Sequence of chain 1.B:
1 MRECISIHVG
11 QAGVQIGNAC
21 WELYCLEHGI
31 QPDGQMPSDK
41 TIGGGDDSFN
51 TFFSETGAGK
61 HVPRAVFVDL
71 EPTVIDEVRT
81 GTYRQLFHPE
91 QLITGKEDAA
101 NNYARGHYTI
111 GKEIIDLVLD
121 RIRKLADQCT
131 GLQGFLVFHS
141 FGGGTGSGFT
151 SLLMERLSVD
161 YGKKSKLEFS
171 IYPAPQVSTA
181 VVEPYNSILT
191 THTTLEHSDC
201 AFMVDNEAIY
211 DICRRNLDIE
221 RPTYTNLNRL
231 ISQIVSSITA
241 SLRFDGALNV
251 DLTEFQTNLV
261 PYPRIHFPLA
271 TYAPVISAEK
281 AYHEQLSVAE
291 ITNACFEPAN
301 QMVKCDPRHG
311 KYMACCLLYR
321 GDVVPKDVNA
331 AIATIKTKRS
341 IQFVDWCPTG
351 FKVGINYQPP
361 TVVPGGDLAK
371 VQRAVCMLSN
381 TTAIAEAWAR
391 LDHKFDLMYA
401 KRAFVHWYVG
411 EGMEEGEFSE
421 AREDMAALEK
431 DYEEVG

A protein and the small-molecule ligand that binds it are described below.
Small molecule (SMILES): COc1ccc(C[C@@H]2NC(=O)/C=C/C[C@@H]([C@H](C)[C@H]3O[C@@H]3c3ccccc3)OC(=O)[C@H](CC(C)C)OC(=O)[C@H](C)CNC2=O)cc1Cl

Sequence of chain 1.A:
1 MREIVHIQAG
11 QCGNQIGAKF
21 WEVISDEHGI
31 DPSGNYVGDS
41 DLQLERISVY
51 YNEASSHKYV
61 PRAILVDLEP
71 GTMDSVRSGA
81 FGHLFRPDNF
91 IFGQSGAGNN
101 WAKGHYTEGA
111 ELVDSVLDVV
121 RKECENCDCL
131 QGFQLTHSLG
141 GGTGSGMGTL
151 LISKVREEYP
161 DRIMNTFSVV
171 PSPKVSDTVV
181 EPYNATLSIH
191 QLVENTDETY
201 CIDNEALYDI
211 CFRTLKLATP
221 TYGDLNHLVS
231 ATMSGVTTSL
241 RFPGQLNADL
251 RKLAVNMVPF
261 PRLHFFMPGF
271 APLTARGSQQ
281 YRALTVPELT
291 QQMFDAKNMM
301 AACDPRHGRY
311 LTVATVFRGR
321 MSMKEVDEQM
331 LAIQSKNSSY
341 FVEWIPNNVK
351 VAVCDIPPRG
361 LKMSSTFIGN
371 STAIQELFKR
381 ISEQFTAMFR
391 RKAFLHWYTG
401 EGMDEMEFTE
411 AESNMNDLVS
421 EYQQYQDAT

Binding-site contacts:
Ligand atom C31 contacts residue CYS347 of chain 1.B at 3.5 Å (hydrophobic).
Ligand atom CL1 contacts residue PRO348 of chain 1.B at 2.8 Å.
Ligand atom O2 contacts residue PHE394 of chain 1.A at 3.2 Å.
Ligand atom O4 contacts residue ASN99 of chain 1.A at 3.2 Å (h-bond).
Ligand atom C12 contacts residue THR257 of chain 1.B at 3.5 Å.
Ligand atom C33 contacts residue THR257 of chain 1.B at 3.3 Å.
Ligand atom C49 contacts residue GLU254 of chain 1.B at 3.6 Å.
Ligand atom C20 contacts residue TRP397 of chain 1.A at 3.5 Å (hydrophobic).
Ligand atom C8 contacts residue THR178 of chain 1.A at 3.0 Å.
Ligand atom O5 contacts residue THR257 of chain 1.B at 3.5 Å.
Ligand atom C9 contacts residue ASN99 of chain 1.A at 3.5 Å.
Ligand atom N2 contacts residue THR257 of chain 1.B at 3.5 Å (h-bond).
Ligand atom C23 contacts residue ASN100 of chain 1.A at 3.6 Å.
Ligand atom C6 contacts residue THR257 of chain 1.B at 3.4 Å.
Ligand atom O1 contacts residue LYS352 of chain 1.B at 3.0 Å (salt-bridge).
Ligand atom C6 contacts residue VAL179 of chain 1.A at 3.6 Å (hydrophobic).
Ligand atom C3 contacts residue GLU254 of chain 1.B at 3.5 Å.
Ligand atom C32 contacts residue MET313 of chain 1.B at 3.5 Å (hydrophobic).
Ligand atom C10 contacts residue THR257 of chain 1.B at 3.7 Å.
Ligand atom C16 contacts residue THR253 of chain 1.B at 3.6 Å.
Ligand atom C35 contacts residue VAL260 of chain 1.B at 3.3 Å (hydrophobic).
Ligand atom C35 contacts residue MET313 of chain 1.B at 3.6 Å (hydrophobic).
Ligand atom C10 contacts residue ASN99 of chain 1.A at 3.6 Å.
Ligand atom C34 contacts residue ASN258 of chain 1.B at 3.7 Å.
Ligand atom C7 contacts residue THR178 of chain 1.A at 3.1 Å.
Ligand atom O2 contacts residue VAL179 of chain 1.A at 3.6 Å.
Ligand atom C34 contacts residue THR257 of chain 1.B at 3.0 Å.
Ligand atom C4 contacts residue LYS352 of chain 1.B at 3.4 Å.
Ligand atom C19 contacts residue TRP397 of chain 1.A at 3.7 Å (hydrophobic).
Ligand atom C31 contacts residue MET313 of chain 1.B at 3.3 Å (hydrophobic).
Ligand atom CL1 contacts residue CYS347 of chain 1.B at 2.9 Å.
Ligand atom O2 contacts residue THR257 of chain 1.B at 2.9 Å (h-bond).
Ligand atom C18 contacts residue THR257 of chain 1.B at 3.6 Å.
Ligand atom O7 contacts residue TRP397 of chain 1.A at 3.3 Å.
Ligand atom C20 contacts residue ASN100 of chain 1.A at 3.3 Å.
Ligand atom O8 contacts residue MET313 of chain 1.B at 3.1 Å (h-bond).
Ligand atom O3 contacts residue THR257 of chain 1.B at 2.9 Å (h-bond).
Ligand atom C8 contacts residue ASN99 of chain 1.A at 3.2 Å.
Ligand atom CL1 contacts residue MET313 of chain 1.B at 2.5 Å.
Ligand atom C33 contacts residue PHE394 of chain 1.A at 3.6 Å (hydrophobic).